This small molecule binds to this protein.
Small molecule (SMILES): Nc1ccc(CCc2ccc(C(=O)O)cc2)cc1

Binding-site contacts:
Ligand atom C contacts residue ARG123 of chain 1.A at 4.1 Å.
Ligand atom C2 contacts residue PHE50 of chain 1.A at 3.9 Å (hydrophobic).
Ligand atom O1 contacts residue LYS68 of chain 1.A at 4.1 Å.
Ligand atom C contacts residue PRO124 of chain 1.A at 4.0 Å (hydrophobic).
Ligand atom C4 contacts residue LEU175 of chain 1.A at 3.9 Å (hydrophobic).
Ligand atom C2 contacts residue LEU45 of chain 1.A at 4.0 Å (hydrophobic).
Ligand atom O1 contacts residue ILE105 of chain 1.A at 3.9 Å.
Ligand atom O1 contacts residue LEU121 of chain 1.A at 3.9 Å.
Ligand atom O contacts residue LYS68 of chain 1.A at 2.6 Å (salt-bridge).
Ligand atom C4 contacts residue PHE50 of chain 1.A at 4.0 Å (hydrophobic).
Ligand atom C8 contacts residue LEU121 of chain 1.A at 3.7 Å (hydrophobic).
Ligand atom C10 contacts residue ASP187 of chain 1.A at 3.3 Å.
Ligand atom C12 contacts residue VAL53 of chain 1.A at 3.9 Å (hydrophobic).
Ligand atom C13 contacts residue ARG123 of chain 1.A at 4.0 Å.
Ligand atom C9 contacts residue ILE186 of chain 1.A at 4.1 Å (hydrophobic).
Ligand atom O1 contacts residue ILE186 of chain 1.A at 3.8 Å.
Ligand atom C7 contacts residue ILE105 of chain 1.A at 4.1 Å (hydrophobic).
Ligand atom C12 contacts residue PHE50 of chain 1.A at 3.6 Å (hydrophobic).
Ligand atom C8 contacts residue ILE105 of chain 1.A at 4.0 Å (hydrophobic).
Ligand atom C14 contacts residue VAL127 of chain 1.A at 3.4 Å (hydrophobic).
Ligand atom C8 contacts residue ILE186 of chain 1.A at 3.8 Å (hydrophobic).
Ligand atom C13 contacts residue PRO124 of chain 1.A at 4.1 Å (hydrophobic).
Ligand atom C1 contacts residue VAL127 of chain 1.A at 4.1 Å (hydrophobic).
Ligand atom C13 contacts residue VAL127 of chain 1.A at 3.8 Å (hydrophobic).
Ligand atom C9 contacts residue LEU121 of chain 1.A at 3.8 Å (hydrophobic).
Ligand atom C11 contacts residue PHE50 of chain 1.A at 4.0 Å (hydrophobic).
Ligand atom C14 contacts residue ARG123 of chain 1.A at 3.5 Å.
Ligand atom C11 contacts residue VAL53 of chain 1.A at 4.2 Å (hydrophobic).
Ligand atom C14 contacts residue PRO124 of chain 1.A at 3.2 Å (hydrophobic).
Ligand atom C10 contacts residue LYS68 of chain 1.A at 3.6 Å.
Ligand atom C13 contacts residue LEU175 of chain 1.A at 4.1 Å (hydrophobic).
Ligand atom O1 contacts residue ASP187 of chain 1.A at 2.8 Å (salt-bridge).
Ligand atom N contacts residue VAL127 of chain 1.A at 3.9 Å.
Ligand atom N contacts residue PRO124 of chain 1.A at 4.0 Å.
Ligand atom C10 contacts residue ILE186 of chain 1.A at 4.0 Å (hydrophobic).
Ligand atom C contacts residue VAL127 of chain 1.A at 3.5 Å (hydrophobic).
Ligand atom C10 contacts residue LEU121 of chain 1.A at 3.9 Å (hydrophobic).
Ligand atom O contacts residue ASP187 of chain 1.A at 3.3 Å.
Ligand atom C5 contacts residue ALA66 of chain 1.A at 3.8 Å (hydrophobic).
Ligand atom C5 contacts residue LEU45 of chain 1.A at 4.1 Å (hydrophobic).

Sequence of chain 1.A:
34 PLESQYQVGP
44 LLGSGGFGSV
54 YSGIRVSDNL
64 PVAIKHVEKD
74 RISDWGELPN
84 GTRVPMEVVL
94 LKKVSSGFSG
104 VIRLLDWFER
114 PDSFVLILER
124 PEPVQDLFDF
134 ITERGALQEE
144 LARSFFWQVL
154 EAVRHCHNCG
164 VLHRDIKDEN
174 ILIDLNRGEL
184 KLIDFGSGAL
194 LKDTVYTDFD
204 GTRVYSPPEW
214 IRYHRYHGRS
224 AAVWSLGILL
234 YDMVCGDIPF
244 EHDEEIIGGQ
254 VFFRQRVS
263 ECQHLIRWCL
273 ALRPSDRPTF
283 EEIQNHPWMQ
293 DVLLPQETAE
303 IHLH